Binding-site contacts:
Ligand atom C1 contacts residue ASN310 of chain 1.C at 1.4 Å.
Ligand atom N2 contacts residue ASN310 of chain 1.C at 2.9 Å (h-bond).
Ligand atom O7 contacts residue ASN310 of chain 1.C at 4.3 Å.
Ligand atom O5 contacts residue ASN310 of chain 1.C at 2.4 Å (h-bond).
Ligand atom C3 contacts residue ASN310 of chain 1.C at 3.8 Å.
Ligand atom C4 contacts residue ASN310 of chain 1.C at 4.2 Å.
Ligand atom C7 contacts residue ASN310 of chain 1.C at 3.8 Å.
Ligand atom C7 contacts residue GLU309 of chain 1.C at 4.5 Å.
Ligand atom C2 contacts residue ASN310 of chain 1.C at 2.5 Å.
Ligand atom C8 contacts residue GLU309 of chain 1.C at 3.5 Å.
Ligand atom C5 contacts residue ASN310 of chain 1.C at 3.7 Å.

This protein binds this small molecule.
Small molecule (SMILES): CC(=O)N[C@@H]1[C@@H](O)[C@H](O)[C@@H](CO)O[C@H]1O

Sequence of chain 1.C:
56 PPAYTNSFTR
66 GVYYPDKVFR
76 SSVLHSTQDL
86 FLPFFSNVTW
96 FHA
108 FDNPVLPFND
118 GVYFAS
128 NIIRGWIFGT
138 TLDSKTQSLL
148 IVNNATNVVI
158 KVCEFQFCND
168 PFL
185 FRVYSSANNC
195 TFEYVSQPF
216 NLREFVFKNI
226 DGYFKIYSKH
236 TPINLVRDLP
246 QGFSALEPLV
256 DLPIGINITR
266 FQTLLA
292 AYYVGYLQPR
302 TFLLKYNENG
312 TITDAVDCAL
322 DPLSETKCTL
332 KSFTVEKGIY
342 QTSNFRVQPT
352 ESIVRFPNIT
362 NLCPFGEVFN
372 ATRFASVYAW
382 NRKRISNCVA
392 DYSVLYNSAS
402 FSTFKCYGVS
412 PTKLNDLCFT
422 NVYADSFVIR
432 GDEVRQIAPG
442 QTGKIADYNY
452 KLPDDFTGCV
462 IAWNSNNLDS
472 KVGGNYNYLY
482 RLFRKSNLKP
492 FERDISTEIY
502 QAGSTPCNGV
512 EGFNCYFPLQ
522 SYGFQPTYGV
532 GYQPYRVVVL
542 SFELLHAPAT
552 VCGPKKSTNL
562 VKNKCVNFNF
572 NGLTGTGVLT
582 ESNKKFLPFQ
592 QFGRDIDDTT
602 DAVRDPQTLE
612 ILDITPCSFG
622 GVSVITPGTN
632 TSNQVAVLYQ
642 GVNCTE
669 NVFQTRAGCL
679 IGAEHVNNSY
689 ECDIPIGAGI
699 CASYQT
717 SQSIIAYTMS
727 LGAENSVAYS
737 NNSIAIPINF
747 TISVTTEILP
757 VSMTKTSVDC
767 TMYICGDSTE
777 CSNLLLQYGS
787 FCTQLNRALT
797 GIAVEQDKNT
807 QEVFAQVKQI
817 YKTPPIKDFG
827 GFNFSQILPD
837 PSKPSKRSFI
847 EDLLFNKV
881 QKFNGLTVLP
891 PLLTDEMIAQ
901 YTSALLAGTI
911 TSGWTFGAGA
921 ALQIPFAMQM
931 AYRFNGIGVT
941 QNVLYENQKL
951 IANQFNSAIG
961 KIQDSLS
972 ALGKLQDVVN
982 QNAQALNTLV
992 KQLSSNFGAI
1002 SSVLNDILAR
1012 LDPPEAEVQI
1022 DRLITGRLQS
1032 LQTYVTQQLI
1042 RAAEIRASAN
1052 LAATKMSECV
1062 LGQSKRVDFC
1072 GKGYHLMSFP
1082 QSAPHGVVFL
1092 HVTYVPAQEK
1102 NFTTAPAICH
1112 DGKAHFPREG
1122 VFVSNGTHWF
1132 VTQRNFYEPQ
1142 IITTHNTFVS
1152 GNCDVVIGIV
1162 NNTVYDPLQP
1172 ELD